The protein below binds the small molecule below.
Small molecule (SMILES): CS(=O)(=O)Nc1ccc(Nc2ncc3cnn(C4CCCCCC4)c3n2)cn1

Binding-site contacts:
Ligand atom C2 contacts residue GLY96 of chain 1.A at 3.2 Å.
Ligand atom N7 contacts residue ARG17 of chain 1.A at 3.5 Å (salt-bridge).
Ligand atom C10 contacts residue THR97 of chain 1.A at 3.4 Å.
Ligand atom N3 contacts residue LEU19 of chain 1.A at 3.6 Å.
Ligand atom N2 contacts residue LEU19 of chain 1.A at 3.5 Å.
Ligand atom N1 contacts residue GLY96 of chain 1.A at 3.7 Å.
Ligand atom C17 contacts residue LEU74 of chain 1.A at 3.8 Å (hydrophobic).
Ligand atom C18 contacts residue GLY96 of chain 1.A at 3.8 Å.
Ligand atom N6 contacts residue LEU143 of chain 1.A at 3.8 Å.
Ligand atom O2 contacts residue THR97 of chain 1.A at 3.4 Å.
Ligand atom N2 contacts residue TYR92 of chain 1.A at 3.7 Å.
Ligand atom N6 contacts residue ALA93 of chain 1.A at 3.1 Å (h-bond).
Ligand atom C12 contacts residue LYS21 of chain 1.A at 3.6 Å.
Ligand atom C6 contacts residue LEU19 of chain 1.A at 3.5 Å (hydrophobic).
Ligand atom C14 contacts residue VAL27 of chain 1.A at 3.6 Å (hydrophobic).
Ligand atom N2 contacts residue ALA93 of chain 1.A at 3.0 Å (h-bond).
Ligand atom N7 contacts residue GLY96 of chain 1.A at 3.5 Å.
Ligand atom C15 contacts residue LEU74 of chain 1.A at 3.7 Å (hydrophobic).
Ligand atom C7 contacts residue LEU143 of chain 1.A at 3.5 Å (hydrophobic).
Ligand atom C3 contacts residue GLY96 of chain 1.A at 3.2 Å.
Ligand atom C16 contacts residue LEU143 of chain 1.A at 3.6 Å (hydrophobic).
Ligand atom N2 contacts residue LEU143 of chain 1.A at 3.8 Å.
Ligand atom C12 contacts residue GLY20 of chain 1.A at 3.5 Å.
Ligand atom C13 contacts residue GLY20 of chain 1.A at 3.6 Å.
Ligand atom O1 contacts residue ARG100 of chain 1.A at 3.2 Å.
Ligand atom C18 contacts residue ALA93 of chain 1.A at 3.5 Å (hydrophobic).
Ligand atom C13 contacts residue LEU19 of chain 1.A at 3.7 Å (hydrophobic).
Ligand atom C15 contacts residue LEU143 of chain 1.A at 3.9 Å (hydrophobic).
Ligand atom C13 contacts residue VAL27 of chain 1.A at 3.7 Å (hydrophobic).
Ligand atom C12 contacts residue LEU19 of chain 1.A at 3.4 Å (hydrophobic).
Ligand atom C17 contacts residue ALA40 of chain 1.A at 3.6 Å (hydrophobic).
Ligand atom C5 contacts residue GLY96 of chain 1.A at 3.9 Å.
Ligand atom C17 contacts residue GLU91 of chain 1.A at 3.4 Å.
Ligand atom C13 contacts residue LYS21 of chain 1.A at 3.7 Å.
Ligand atom C3 contacts residue THR97 of chain 1.A at 3.6 Å.
Ligand atom N3 contacts residue LEU143 of chain 1.A at 3.2 Å.
Ligand atom C4 contacts residue GLY96 of chain 1.A at 3.5 Å.
Ligand atom C4 contacts residue LEU143 of chain 1.A at 3.5 Å (hydrophobic).
Ligand atom C6 contacts residue LEU143 of chain 1.A at 3.4 Å (hydrophobic).
Ligand atom C5 contacts residue ALA93 of chain 1.A at 3.3 Å (hydrophobic).

Sequence of chain 1.A:
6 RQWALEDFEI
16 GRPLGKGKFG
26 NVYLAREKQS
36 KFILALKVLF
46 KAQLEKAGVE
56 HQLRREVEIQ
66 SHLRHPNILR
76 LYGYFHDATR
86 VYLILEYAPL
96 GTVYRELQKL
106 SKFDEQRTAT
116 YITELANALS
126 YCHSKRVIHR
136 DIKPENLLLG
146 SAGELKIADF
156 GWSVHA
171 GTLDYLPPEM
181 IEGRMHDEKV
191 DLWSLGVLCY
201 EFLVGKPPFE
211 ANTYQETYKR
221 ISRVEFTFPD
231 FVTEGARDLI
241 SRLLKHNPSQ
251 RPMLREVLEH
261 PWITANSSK